Binding-site contacts:
Ligand atom C1 contacts residue ASN202 of chain 1.I at 1.5 Å.
Ligand atom N2 contacts residue THR203 of chain 1.I at 3.2 Å (h-bond).
Ligand atom C7 contacts residue ASN202 of chain 1.I at 3.8 Å.
Ligand atom C1 contacts residue THR203 of chain 1.I at 4.4 Å.
Ligand atom C2 contacts residue THR203 of chain 1.I at 4.4 Å.
Ligand atom O5 contacts residue ASN202 of chain 1.I at 2.5 Å (h-bond).
Ligand atom C5 contacts residue ASN202 of chain 1.I at 3.8 Å.
Ligand atom C4 contacts residue ASN202 of chain 1.I at 4.3 Å.
Ligand atom O7 contacts residue ASN202 of chain 1.I at 4.2 Å.
Ligand atom N2 contacts residue ASN202 of chain 1.I at 3.0 Å (h-bond).
Ligand atom C3 contacts residue ASN202 of chain 1.I at 3.9 Å.
Ligand atom C2 contacts residue ASN202 of chain 1.I at 2.5 Å.
Ligand atom C7 contacts residue ARG313 of chain 1.E at 4.3 Å.
Ligand atom C7 contacts residue THR203 of chain 1.I at 3.7 Å.
Ligand atom C8 contacts residue THR203 of chain 1.I at 3.2 Å.
Ligand atom O5 contacts residue ARG197 of chain 1.I at 3.5 Å (salt-bridge).
Ligand atom C8 contacts residue ARG313 of chain 1.E at 3.4 Å.
Ligand atom C1 contacts residue ARG197 of chain 1.I at 4.1 Å.
Ligand atom O7 contacts residue ARG313 of chain 1.E at 4.3 Å.
Ligand atom C8 contacts residue ASN202 of chain 1.I at 3.5 Å.

A protein and the small-molecule ligand that binds it are described below.
Small molecule (SMILES): CC(=O)N[C@@H]1[C@@H](O)[C@H](O)[C@@H](CO)O[C@H]1O

Sequence of chain 1.I:
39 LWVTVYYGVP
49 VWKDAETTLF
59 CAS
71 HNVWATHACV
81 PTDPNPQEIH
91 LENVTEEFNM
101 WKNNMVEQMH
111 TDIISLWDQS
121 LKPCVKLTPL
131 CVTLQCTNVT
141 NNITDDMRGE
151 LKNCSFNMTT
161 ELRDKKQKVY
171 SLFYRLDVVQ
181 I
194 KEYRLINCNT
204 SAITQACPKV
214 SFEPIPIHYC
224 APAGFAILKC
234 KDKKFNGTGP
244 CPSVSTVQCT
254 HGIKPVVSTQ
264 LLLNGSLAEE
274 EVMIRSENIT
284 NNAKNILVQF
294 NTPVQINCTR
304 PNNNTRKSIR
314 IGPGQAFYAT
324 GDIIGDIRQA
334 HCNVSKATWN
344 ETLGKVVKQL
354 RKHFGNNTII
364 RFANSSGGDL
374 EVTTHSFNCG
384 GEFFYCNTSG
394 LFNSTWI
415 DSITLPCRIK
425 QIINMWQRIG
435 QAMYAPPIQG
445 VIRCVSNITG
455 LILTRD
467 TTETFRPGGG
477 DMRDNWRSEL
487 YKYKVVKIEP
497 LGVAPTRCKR

Sequence of chain 1.E:
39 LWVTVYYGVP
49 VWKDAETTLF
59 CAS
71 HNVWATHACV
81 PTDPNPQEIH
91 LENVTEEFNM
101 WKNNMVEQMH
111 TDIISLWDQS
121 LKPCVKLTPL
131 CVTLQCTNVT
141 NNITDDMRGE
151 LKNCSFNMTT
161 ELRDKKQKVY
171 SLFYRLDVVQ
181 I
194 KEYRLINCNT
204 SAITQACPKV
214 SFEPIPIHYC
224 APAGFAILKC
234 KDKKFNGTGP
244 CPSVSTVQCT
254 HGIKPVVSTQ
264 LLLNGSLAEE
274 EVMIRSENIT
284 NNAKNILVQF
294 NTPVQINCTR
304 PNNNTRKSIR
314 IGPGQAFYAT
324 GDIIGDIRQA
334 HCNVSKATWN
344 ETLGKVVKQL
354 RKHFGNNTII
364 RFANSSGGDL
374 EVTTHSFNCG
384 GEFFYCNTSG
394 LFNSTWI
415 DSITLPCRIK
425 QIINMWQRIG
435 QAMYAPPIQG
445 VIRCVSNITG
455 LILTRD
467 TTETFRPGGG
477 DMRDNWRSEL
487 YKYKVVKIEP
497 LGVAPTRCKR